Sequence of chain 3.A:
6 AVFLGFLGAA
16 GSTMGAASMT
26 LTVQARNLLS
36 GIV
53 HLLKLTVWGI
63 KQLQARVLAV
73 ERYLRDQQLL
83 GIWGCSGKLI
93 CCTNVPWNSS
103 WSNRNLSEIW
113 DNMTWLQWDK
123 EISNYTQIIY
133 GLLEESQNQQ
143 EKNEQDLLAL

A small-molecule ligand and the protein it binds are described below.
Small molecule (SMILES): CC(=O)N[C@@H]1[C@@H](O)[C@H](O)[C@@H](CO)O[C@H]1O

Binding-site contacts:
Ligand atom N2 contacts residue ASN100 of chain 3.A at 3.0 Å (h-bond).
Ligand atom O7 contacts residue ASN100 of chain 3.A at 3.0 Å (h-bond).
Ligand atom C3 contacts residue ASN100 of chain 3.A at 3.8 Å.
Ligand atom C7 contacts residue ASN100 of chain 3.A at 3.2 Å.
Ligand atom C2 contacts residue ASN100 of chain 3.A at 2.5 Å.
Ligand atom O5 contacts residue ASN100 of chain 3.A at 2.3 Å (h-bond).
Ligand atom O5 contacts residue SER102 of chain 3.A at 3.9 Å.
Ligand atom C4 contacts residue ASN100 of chain 3.A at 4.2 Å.
Ligand atom C5 contacts residue ASN100 of chain 3.A at 3.6 Å.
Ligand atom C1 contacts residue ASN100 of chain 3.A at 1.4 Å.
Ligand atom C1 contacts residue SER102 of chain 3.A at 3.6 Å.
Ligand atom C8 contacts residue ASN100 of chain 3.A at 4.4 Å.